A small-molecule ligand and the protein it binds are described below.
Small molecule (SMILES): CC(=O)N[C@H]1[C@H](O[C@H]2[C@H](O)[C@@H](NC(C)=O)CO[C@@H]2CO)O[C@H](CO)[C@@H](O)[C@@H]1O

Sequence of chain 1.A:
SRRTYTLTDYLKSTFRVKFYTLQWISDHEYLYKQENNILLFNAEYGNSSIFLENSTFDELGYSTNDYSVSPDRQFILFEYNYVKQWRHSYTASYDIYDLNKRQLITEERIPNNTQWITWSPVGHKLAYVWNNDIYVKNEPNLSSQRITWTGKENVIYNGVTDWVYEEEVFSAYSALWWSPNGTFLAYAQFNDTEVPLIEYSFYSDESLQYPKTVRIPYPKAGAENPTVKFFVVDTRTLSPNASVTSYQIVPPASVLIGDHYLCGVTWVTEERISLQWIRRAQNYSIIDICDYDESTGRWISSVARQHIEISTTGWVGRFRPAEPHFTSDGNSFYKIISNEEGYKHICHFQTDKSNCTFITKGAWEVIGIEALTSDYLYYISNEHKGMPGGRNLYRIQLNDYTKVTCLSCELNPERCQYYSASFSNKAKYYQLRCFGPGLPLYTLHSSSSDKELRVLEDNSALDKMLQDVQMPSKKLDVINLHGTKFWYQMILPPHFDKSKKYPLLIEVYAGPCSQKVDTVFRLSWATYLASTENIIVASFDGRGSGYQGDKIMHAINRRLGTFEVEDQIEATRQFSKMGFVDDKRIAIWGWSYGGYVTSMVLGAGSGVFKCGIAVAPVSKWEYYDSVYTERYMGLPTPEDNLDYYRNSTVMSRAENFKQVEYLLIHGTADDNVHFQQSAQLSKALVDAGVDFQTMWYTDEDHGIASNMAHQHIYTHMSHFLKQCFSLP

Binding-site contacts:
Ligand atom N2 contacts residue ILE156 of chain 1.A at 3.7 Å.
Ligand atom C5 contacts residue THR193 of chain 1.A at 4.0 Å.
Ligand atom C1 contacts residue ILE156 of chain 1.A at 4.3 Å (hydrophobic).
Ligand atom O5 contacts residue THR193 of chain 1.A at 4.0 Å.
Ligand atom C2 contacts residue ASN191 of chain 1.A at 2.4 Å.
Ligand atom C1 contacts residue THR193 of chain 1.A at 3.6 Å.
Ligand atom C7 contacts residue ASN191 of chain 1.A at 3.3 Å.
Ligand atom C8 contacts residue THR150 of chain 1.A at 4.2 Å.
Ligand atom O7 contacts residue ASN191 of chain 1.A at 3.2 Å (h-bond).
Ligand atom C8 contacts residue GLU194 of chain 1.A at 3.1 Å.
Ligand atom C5 contacts residue ASN191 of chain 1.A at 3.6 Å.
Ligand atom C7 contacts residue GLU194 of chain 1.A at 4.3 Å.
Ligand atom C7 contacts residue ILE156 of chain 1.A at 4.0 Å (hydrophobic).
Ligand atom O5 contacts residue ASN191 of chain 1.A at 2.4 Å (h-bond).
Ligand atom O6 contacts residue GLU194 of chain 1.A at 2.8 Å (salt-bridge).
Ligand atom C8 contacts residue GLN189 of chain 1.A at 4.4 Å.
Ligand atom O7 contacts residue THR193 of chain 1.A at 4.5 Å.
Ligand atom C3 contacts residue ASN191 of chain 1.A at 3.8 Å.
Ligand atom C7 contacts residue GLN189 of chain 1.A at 4.3 Å.
Ligand atom O7 contacts residue LYS229 of chain 1.A at 3.7 Å.
Ligand atom C6 contacts residue GLU194 of chain 1.A at 3.9 Å.
Ligand atom N2 contacts residue ASN191 of chain 1.A at 2.8 Å (h-bond).
Ligand atom C8 contacts residue ILE156 of chain 1.A at 4.0 Å (hydrophobic).
Ligand atom C4 contacts residue ASN191 of chain 1.A at 4.2 Å.
Ligand atom O6 contacts residue THR193 of chain 1.A at 3.7 Å.
Ligand atom O7 contacts residue GLN189 of chain 1.A at 3.6 Å.
Ligand atom C1 contacts residue ASN191 of chain 1.A at 1.4 Å.